Binding-site contacts:
Ligand atom O contacts residue THR170 of chain 1.A at 2.7 Å (h-bond).
Ligand atom C7 contacts residue ASN270 of chain 1.A at 3.6 Å.
Ligand atom C6 contacts residue ASN270 of chain 1.A at 3.8 Å.
Ligand atom C8 contacts residue ASN270 of chain 1.A at 3.7 Å.
Ligand atom C32 contacts residue VAL165 of chain 1.A at 3.7 Å (hydrophobic).
Ligand atom C2 contacts residue MET173 of chain 1.A at 3.9 Å (hydrophobic).
Ligand atom C34 contacts residue VAL165 of chain 1.A at 3.8 Å (hydrophobic).
Ligand atom C30 contacts residue LEU159 of chain 1.A at 3.3 Å (hydrophobic).
Ligand atom C5 contacts residue ASN270 of chain 1.A at 3.8 Å.
Ligand atom C24 contacts residue GLU145 of chain 1.A at 3.7 Å.
Ligand atom C3 contacts residue PHE142 of chain 1.A at 3.6 Å (hydrophobic).
Ligand atom C9 contacts residue ASP104 of chain 1.A at 2.4 Å.
Ligand atom O contacts residue GLY169 of chain 1.A at 3.9 Å.
Ligand atom O2 contacts residue THR170 of chain 1.A at 3.5 Å.
Ligand atom C26 contacts residue THR146 of chain 1.A at 3.8 Å.
Ligand atom O1 contacts residue THR170 of chain 1.A at 3.8 Å.
Ligand atom C8 contacts residue ASP104 of chain 1.A at 3.0 Å.
Ligand atom C32 contacts residue GLN163 of chain 1.A at 3.3 Å.
Ligand atom C18 contacts residue LEU159 of chain 1.A at 3.5 Å (hydrophobic).
Ligand atom C25 contacts residue GLU145 of chain 1.A at 3.1 Å.
Ligand atom N contacts residue THR146 of chain 1.A at 3.7 Å.
Ligand atom C10 contacts residue ASP104 of chain 1.A at 1.4 Å.
Ligand atom C1 contacts residue THR146 of chain 1.A at 3.9 Å.
Ligand atom O contacts residue THR146 of chain 1.A at 3.7 Å.
Ligand atom C5 contacts residue GLY174 of chain 1.A at 3.8 Å.
Ligand atom C19 contacts residue LEU159 of chain 1.A at 3.9 Å (hydrophobic).
Ligand atom C24 contacts residue ALA149 of chain 1.A at 3.5 Å (hydrophobic).
Ligand atom C10 contacts residue LEU244 of chain 1.A at 3.9 Å (hydrophobic).
Ligand atom C8 contacts residue ASN39 of chain 1.A at 3.9 Å.
Ligand atom C35 contacts residue VAL165 of chain 1.A at 3.7 Å (hydrophobic).
Ligand atom C6 contacts residue THR170 of chain 1.A at 3.9 Å.
Ligand atom C25 contacts residue ALA149 of chain 1.A at 3.5 Å (hydrophobic).
Ligand atom C4 contacts residue MET173 of chain 1.A at 3.8 Å (hydrophobic).
Ligand atom C14 contacts residue VAL165 of chain 1.A at 3.7 Å (hydrophobic).
Ligand atom O1 contacts residue PHE147 of chain 1.A at 3.3 Å.
Ligand atom C5 contacts residue THR170 of chain 1.A at 3.8 Å.
Ligand atom C3 contacts residue ALA143 of chain 1.A at 3.6 Å (hydrophobic).
Ligand atom C contacts residue THR146 of chain 1.A at 3.9 Å.
Ligand atom C25 contacts residue THR146 of chain 1.A at 3.9 Å.
Ligand atom O1 contacts residue ALA143 of chain 1.A at 3.5 Å.

Sequence of chain 1.A:
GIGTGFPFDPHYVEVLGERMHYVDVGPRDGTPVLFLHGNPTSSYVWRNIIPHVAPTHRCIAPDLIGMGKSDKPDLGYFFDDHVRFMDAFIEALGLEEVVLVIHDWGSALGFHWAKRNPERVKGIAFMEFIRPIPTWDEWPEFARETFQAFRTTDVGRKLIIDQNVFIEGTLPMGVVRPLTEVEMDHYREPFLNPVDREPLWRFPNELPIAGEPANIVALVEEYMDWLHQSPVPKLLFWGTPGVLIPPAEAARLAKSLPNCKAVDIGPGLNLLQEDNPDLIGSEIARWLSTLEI

The small molecule below binds the protein below.
Small molecule (SMILES): CN1C(=C/C=C/C2=[N+](CCCCCC(=O)NCCOCCOCCCCCCCl)c3ccccc3C2(C)C)C(C)(C)c2ccccc21